A protein and the small-molecule ligand that binds it are described below.
Small molecule (SMILES): Nc1ncnc2c1ncn2[C@@H]1O[C@H](COP(=O)(O)OP(=O)(O)OP(O)(O)=S)[C@@H](O)[C@H]1O

Binding-site contacts:
Ligand atom O2B contacts residue THR90 of chain 1.H at 2.7 Å (h-bond).
Ligand atom O1A contacts residue GLY31 of chain 1.H at 3.4 Å (h-bond).
Ligand atom O2A contacts residue MG1 of chain 1.IB at 2.1 Å.
Ligand atom N6 contacts residue ASN478 of chain 1.H at 2.8 Å (h-bond).
Ligand atom C2' contacts residue ASP494 of chain 1.H at 3.3 Å.
Ligand atom S1G contacts residue ASP51 of chain 1.H at 3.4 Å (salt-bridge).
Ligand atom C2 contacts residue ALA479 of chain 1.H at 3.4 Å (hydrophobic).
Ligand atom N6 contacts residue ALA480 of chain 1.H at 3.5 Å.
Ligand atom O5' contacts residue GLY31 of chain 1.H at 3.5 Å (h-bond).
Ligand atom O1B contacts residue MG1 of chain 1.IB at 2.2 Å.
Ligand atom N3 contacts residue GLY414 of chain 1.H at 3.6 Å.
Ligand atom O2' contacts residue GLY414 of chain 1.H at 2.5 Å (h-bond).
Ligand atom PB contacts residue MG1 of chain 1.IB at 3.3 Å.
Ligand atom PA contacts residue MG1 of chain 1.IB at 3.4 Å.
Ligand atom C6 contacts residue ASN478 of chain 1.H at 3.6 Å.
Ligand atom O2B contacts residue THR89 of chain 1.H at 3.0 Å (h-bond).
Ligand atom PG contacts residue MG1 of chain 1.IB at 3.4 Å.
Ligand atom O1B contacts residue GLY87 of chain 1.H at 3.2 Å (h-bond).
Ligand atom O2' contacts residue GLY413 of chain 1.H at 3.4 Å.
Ligand atom O3G contacts residue TL1 of chain 1.GB at 2.8 Å.
Ligand atom O3A contacts residue THR89 of chain 1.H at 3.6 Å (h-bond).
Ligand atom O1B contacts residue ASP86 of chain 1.H at 2.8 Å (salt-bridge).
Ligand atom O2B contacts residue THR88 of chain 1.H at 3.3 Å (h-bond).
Ligand atom S1G contacts residue THR88 of chain 1.H at 3.2 Å (h-bond).
Ligand atom O1A contacts residue THR29 of chain 1.H at 3.5 Å (h-bond).
Ligand atom O2B contacts residue GLY87 of chain 1.H at 3.2 Å.
Ligand atom N1 contacts residue ASN478 of chain 1.H at 3.5 Å.
Ligand atom N1 contacts residue ALA479 of chain 1.H at 2.7 Å (h-bond).
Ligand atom O2G contacts residue MG1 of chain 1.IB at 2.1 Å.
Ligand atom O3B contacts residue THR88 of chain 1.H at 3.3 Å (h-bond).
Ligand atom N6 contacts residue ILE492 of chain 1.H at 3.5 Å.
Ligand atom O3G contacts residue GLY52 of chain 1.H at 3.5 Å (h-bond).
Ligand atom O3' contacts residue ASP494 of chain 1.H at 2.8 Å (salt-bridge).
Ligand atom O3G contacts residue THR89 of chain 1.H at 3.4 Å (h-bond).
Ligand atom C2 contacts residue TYR477 of chain 1.H at 3.4 Å (hydrophobic).
Ligand atom O2' contacts residue ASP494 of chain 1.H at 2.9 Å (salt-bridge).
Ligand atom C3' contacts residue ASP494 of chain 1.H at 3.2 Å.
Ligand atom O3B contacts residue THR89 of chain 1.H at 3.2 Å (h-bond).
Ligand atom O1A contacts residue TL1 of chain 1.GB at 3.0 Å.
Ligand atom C5 contacts residue PRO32 of chain 1.H at 3.6 Å (hydrophobic).

Sequence of chain 1.H:
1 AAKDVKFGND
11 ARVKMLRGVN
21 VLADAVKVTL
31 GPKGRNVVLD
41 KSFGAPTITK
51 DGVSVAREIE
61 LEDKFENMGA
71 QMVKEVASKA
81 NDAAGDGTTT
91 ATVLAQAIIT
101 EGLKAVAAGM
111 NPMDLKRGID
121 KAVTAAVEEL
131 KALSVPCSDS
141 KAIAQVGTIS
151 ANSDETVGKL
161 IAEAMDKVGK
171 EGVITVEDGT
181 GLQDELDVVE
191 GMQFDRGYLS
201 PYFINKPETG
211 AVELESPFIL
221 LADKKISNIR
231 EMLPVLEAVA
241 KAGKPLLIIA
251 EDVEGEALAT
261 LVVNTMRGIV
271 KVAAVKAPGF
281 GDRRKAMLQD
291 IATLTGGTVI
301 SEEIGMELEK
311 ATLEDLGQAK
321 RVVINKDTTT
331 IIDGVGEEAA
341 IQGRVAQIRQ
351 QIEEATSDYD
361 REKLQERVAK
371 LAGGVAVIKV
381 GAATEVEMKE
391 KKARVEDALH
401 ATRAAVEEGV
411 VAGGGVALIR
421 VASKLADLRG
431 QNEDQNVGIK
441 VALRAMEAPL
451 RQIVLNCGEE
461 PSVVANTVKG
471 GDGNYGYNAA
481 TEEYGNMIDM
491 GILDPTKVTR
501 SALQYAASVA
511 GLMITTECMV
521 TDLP